Sequence of chain 2.B:
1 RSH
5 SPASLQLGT

Sequence of chain 2.A:
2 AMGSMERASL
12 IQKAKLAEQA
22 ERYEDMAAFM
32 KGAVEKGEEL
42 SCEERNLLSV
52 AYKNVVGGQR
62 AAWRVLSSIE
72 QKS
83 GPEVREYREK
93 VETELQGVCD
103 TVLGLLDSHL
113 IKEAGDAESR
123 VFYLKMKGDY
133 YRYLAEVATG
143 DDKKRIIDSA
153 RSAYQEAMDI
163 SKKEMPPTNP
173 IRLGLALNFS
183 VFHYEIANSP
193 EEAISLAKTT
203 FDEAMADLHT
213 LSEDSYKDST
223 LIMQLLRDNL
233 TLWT

Binding-site contacts:
Ligand atom C10 contacts residue CYS43 of chain 2.A at 4.1 Å (hydrophobic).
Ligand atom N3 contacts residue SER8 of chain 2.B at 3.2 Å (h-bond).
Ligand atom N1 contacts residue GLU19 of chain 2.A at 2.8 Å (salt-bridge).
Ligand atom N3 contacts residue GLN10 of chain 2.B at 2.8 Å (h-bond).
Ligand atom N3 contacts residue LEU11 of chain 2.B at 3.0 Å (h-bond).
Ligand atom C2 contacts residue ASN47 of chain 2.A at 4.1 Å.
Ligand atom C11 contacts residue GLN10 of chain 2.B at 4.1 Å.
Ligand atom C1 contacts residue LEU48 of chain 2.A at 4.2 Å (hydrophobic).
Ligand atom C10 contacts residue LEU11 of chain 2.B at 3.6 Å (hydrophobic).
Ligand atom C9 contacts residue GLY12 of chain 2.B at 3.8 Å.
Ligand atom C3 contacts residue GLU44 of chain 2.A at 4.1 Å.
Ligand atom C9 contacts residue LEU11 of chain 2.B at 4.0 Å (hydrophobic).
Ligand atom C11 contacts residue LEU11 of chain 2.B at 3.8 Å (hydrophobic).
Ligand atom C10 contacts residue ASN47 of chain 2.A at 3.7 Å.
Ligand atom C5 contacts residue LEU11 of chain 2.B at 3.6 Å (hydrophobic).
Ligand atom N3 contacts residue GLY12 of chain 2.B at 4.2 Å.
Ligand atom C10 contacts residue GLU44 of chain 2.A at 3.7 Å.
Ligand atom C5 contacts residue GLU44 of chain 2.A at 3.9 Å.
Ligand atom C10 contacts residue GLY12 of chain 2.B at 4.2 Å.
Ligand atom C4 contacts residue ASN47 of chain 2.A at 4.1 Å.
Ligand atom N3 contacts residue ASN47 of chain 2.A at 3.7 Å.
Ligand atom C7 contacts residue GLU44 of chain 2.A at 3.6 Å.
Ligand atom C1 contacts residue GLU19 of chain 2.A at 3.6 Å.
Ligand atom N2 contacts residue VAL51 of chain 2.A at 3.9 Å.
Ligand atom C3 contacts residue ASN47 of chain 2.A at 4.2 Å.
Ligand atom C5 contacts residue ASN47 of chain 2.A at 4.4 Å.
Ligand atom C6 contacts residue GLU44 of chain 2.A at 3.6 Å.
Ligand atom C11 contacts residue ASN47 of chain 2.A at 3.7 Å.
Ligand atom N2 contacts residue GLU19 of chain 2.A at 2.8 Å (salt-bridge).
Ligand atom N1 contacts residue LEU48 of chain 2.A at 3.4 Å.
Ligand atom S1 contacts residue SER8 of chain 2.B at 3.2 Å (h-bond).
Ligand atom C6 contacts residue LEU11 of chain 2.B at 4.1 Å (hydrophobic).
Ligand atom C9 contacts residue THR13 of chain 2.B at 4.0 Å.
Ligand atom C9 contacts residue GLU44 of chain 2.A at 3.9 Å.
Ligand atom C11 contacts residue SER8 of chain 2.B at 3.6 Å.
Ligand atom C9 contacts residue CYS43 of chain 2.A at 3.9 Å (hydrophobic).
Ligand atom C8 contacts residue GLU44 of chain 2.A at 3.8 Å.
Ligand atom C4 contacts residue LEU11 of chain 2.B at 4.0 Å (hydrophobic).
Ligand atom S1 contacts residue ASN47 of chain 2.A at 3.9 Å.
Ligand atom C8 contacts residue THR13 of chain 2.B at 4.2 Å.

The protein below binds the small molecule below.
Small molecule (SMILES): [H]/N=C(/N)c1cc(-c2ccccc2)c(N)s1